Sequence of chain 1.B:
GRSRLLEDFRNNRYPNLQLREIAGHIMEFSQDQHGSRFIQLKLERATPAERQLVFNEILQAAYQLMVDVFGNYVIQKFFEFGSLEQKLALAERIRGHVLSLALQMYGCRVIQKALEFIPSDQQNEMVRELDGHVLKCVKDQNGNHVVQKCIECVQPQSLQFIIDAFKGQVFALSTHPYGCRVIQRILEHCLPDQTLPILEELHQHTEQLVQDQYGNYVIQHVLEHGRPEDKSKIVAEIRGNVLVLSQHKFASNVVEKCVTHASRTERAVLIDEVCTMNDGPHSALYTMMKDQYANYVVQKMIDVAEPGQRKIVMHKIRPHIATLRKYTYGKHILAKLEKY

Binding-site contacts:
Ligand atom N2 contacts residue GLU256 of chain 1.B at 2.9 Å (salt-bridge).
Ligand atom N3 contacts residue TYR217 of chain 1.B at 3.0 Å (h-bond).
Ligand atom N3 contacts residue ASN216 of chain 1.B at 2.8 Å (h-bond).
Ligand atom N3 contacts residue ASN295 of chain 1.B at 3.0 Å (h-bond).
Ligand atom O4 contacts residue GLN220 of chain 1.B at 2.9 Å (h-bond).
Ligand atom O2' contacts residue GLN33 of chain 1.B at 2.9 Å (h-bond).
Ligand atom N3 contacts residue TYR73 of chain 1.B at 3.0 Å (h-bond).
Ligand atom N1 contacts residue TYR73 of chain 1.B at 3.1 Å (h-bond).
Ligand atom N3 contacts residue TYR296 of chain 1.B at 3.0 Å (h-bond).
Ligand atom N7 contacts residue TYR217 of chain 1.B at 3.2 Å.
Ligand atom O2 contacts residue ASN72 of chain 1.B at 2.8 Å (h-bond).
Ligand atom C2 contacts residue TYR296 of chain 1.B at 2.9 Å (hydrophobic).
Ligand atom O2 contacts residue TYR73 of chain 1.B at 3.1 Å (h-bond).
Ligand atom O2 contacts residue TYR217 of chain 1.B at 3.2 Å.
Ligand atom C4 contacts residue ARG37 of chain 1.B at 3.1 Å.
Ligand atom N1 contacts residue TYR296 of chain 1.B at 3.1 Å (h-bond).
Ligand atom C5 contacts residue HIS145 of chain 1.B at 3.1 Å.
Ligand atom O2' contacts residue TYR106 of chain 1.B at 2.9 Å.
Ligand atom C6 contacts residue TYR217 of chain 1.B at 3.1 Å (hydrophobic).
Ligand atom O5' contacts residue GLN141 of chain 1.B at 3.0 Å (h-bond).
Ligand atom O2 contacts residue TYR106 of chain 1.B at 3.0 Å.
Ligand atom N7 contacts residue HIS145 of chain 1.B at 3.0 Å.
Ligand atom N1 contacts residue HIS332 of chain 1.B at 3.1 Å (h-bond).
Ligand atom N7 contacts residue GLN148 of chain 1.B at 2.9 Å (h-bond).
Ligand atom C8 contacts residue ASN144 of chain 1.B at 3.1 Å.
Ligand atom C2 contacts residue TYR217 of chain 1.B at 2.9 Å (hydrophobic).
Ligand atom N6 contacts residue TYR73 of chain 1.B at 3.1 Å.
Ligand atom O4' contacts residue HIS332 of chain 1.B at 3.0 Å.
Ligand atom N2 contacts residue SER252 of chain 1.B at 2.7 Å (h-bond).
Ligand atom N3 contacts residue ARG37 of chain 1.B at 2.9 Å (salt-bridge).
Ligand atom C8 contacts residue HIS145 of chain 1.B at 3.1 Å.
Ligand atom C6 contacts residue HIS332 of chain 1.B at 2.9 Å.
Ligand atom N6 contacts residue GLN112 of chain 1.B at 3.0 Å (h-bond).
Ligand atom OP1 contacts residue TYR178 of chain 1.B at 2.6 Å (h-bond).
Ligand atom N1 contacts residue GLU256 of chain 1.B at 2.6 Å (salt-bridge).
Ligand atom N1 contacts residue GLN40 of chain 1.B at 3.1 Å (h-bond).
Ligand atom O2' contacts residue HIS145 of chain 1.B at 2.9 Å (h-bond).
Ligand atom O2 contacts residue ASN216 of chain 1.B at 3.0 Å (h-bond).
Ligand atom O4' contacts residue GLN141 of chain 1.B at 3.0 Å (h-bond).
Ligand atom C2 contacts residue TYR73 of chain 1.B at 2.8 Å (hydrophobic).

This small molecule binds to this protein.
Small molecule (SMILES): Nc1nc(=O)c2ncn([C@@H]3O[C@H](CO[P](=O)(O)O[C@H]4[C@@H](O)[C@H](n5ccc(=O)[nH]c5=O)O[C@@H]4CO)[C@@H](O[P](=O)(O)OC[C@H]4O[C@@H](n5ccc(=O)[nH]c5=O)[C@H](O)[C@@H]4O[P](=O)(O)OC[C@H]4O[C@@H](n5cnc6c(N)ncnc65)[C@H](O)[C@@H]4O[P](=O)(O)OC[C@H]4O[C@@H](n5cnc6c(N)ncnc65)[C@H](O)[C@@H]4O[P](=O)(O)OC[C@H]4O[C@@H](n5cnc6c(N)ncnc65)[C@H](O)[C@@H]4O[P](=O)(O)OC[C@H]4O[C@@H](n5ccc(=O)[nH]c5=O)[C@H](O)[C@@H]4O[P](=O)(O)OC[C@H]4O[C@@H](n5cnc6c(N)ncnc65)[C@H](O)[C@@H]4O)[C@H]3O)c2[nH]1